Binding-site contacts:
Ligand atom O3S contacts residue PRO4 of chain 2.B at 3.4 Å.
Ligand atom C7 contacts residue PRO4 of chain 2.A at 4.0 Å (hydrophobic).
Ligand atom C9 contacts residue PHE8 of chain 2.A at 3.5 Å (hydrophobic).
Ligand atom O1S contacts residue LEU7 of chain 2.B at 2.9 Å (h-bond).
Ligand atom O4 contacts residue LEU7 of chain 2.B at 2.9 Å (h-bond).
Ligand atom C10 contacts residue GLN65 of chain 2.B at 3.7 Å.
Ligand atom O4 contacts residue GLY6 of chain 2.B at 3.9 Å.
Ligand atom C6 contacts residue LEU7 of chain 2.A at 3.6 Å (hydrophobic).
Ligand atom O3S contacts residue GLN65 of chain 2.A at 4.0 Å.
Ligand atom C8 contacts residue GLN65 of chain 2.B at 3.0 Å.
Ligand atom S contacts residue THR5 of chain 2.B at 3.3 Å (h-bond).
Ligand atom C10 contacts residue GLN65 of chain 2.A at 3.2 Å.
Ligand atom C9 contacts residue GLN65 of chain 2.A at 3.6 Å.
Ligand atom C3 contacts residue LEU7 of chain 4.A at 4.2 Å (hydrophobic).
Ligand atom O3S contacts residue THR5 of chain 2.B at 2.9 Å (h-bond).
Ligand atom O4 contacts residue PHE8 of chain 2.B at 2.6 Å (h-bond).
Ligand atom S contacts residue PHE8 of chain 2.B at 3.9 Å.
Ligand atom C1 contacts residue GLN65 of chain 2.A at 4.2 Å.
Ligand atom O4 contacts residue THR5 of chain 2.B at 3.3 Å (h-bond).
Ligand atom C7 contacts residue GLN65 of chain 2.B at 4.1 Å.
Ligand atom C3 contacts residue LEU7 of chain 2.A at 3.7 Å (hydrophobic).
Ligand atom S contacts residue PRO4 of chain 2.B at 4.3 Å.
Ligand atom C11 contacts residue GLN65 of chain 2.A at 3.4 Å.
Ligand atom O2S contacts residue GLN65 of chain 2.A at 3.9 Å.
Ligand atom O1S contacts residue GLY6 of chain 2.B at 3.6 Å.
Ligand atom C5 contacts residue LEU7 of chain 2.A at 4.1 Å (hydrophobic).
Ligand atom O2S contacts residue LEU7 of chain 2.B at 4.2 Å.
Ligand atom S contacts residue LEU7 of chain 2.B at 3.5 Å (h-bond).
Ligand atom O2S contacts residue PHE8 of chain 2.B at 3.7 Å.
Ligand atom C8 contacts residue PHE8 of chain 2.A at 3.9 Å (hydrophobic).
Ligand atom O1S contacts residue THR5 of chain 2.B at 3.3 Å (h-bond).
Ligand atom C9 contacts residue GLN65 of chain 2.B at 3.8 Å.
Ligand atom O4 contacts residue PRO4 of chain 2.B at 3.7 Å.
Ligand atom C2 contacts residue LEU7 of chain 2.A at 3.7 Å (hydrophobic).
Ligand atom C12 contacts residue GLN65 of chain 2.A at 3.2 Å.
Ligand atom O1S contacts residue LEU7 of chain 1.B at 4.3 Å.
Ligand atom C7 contacts residue PHE8 of chain 2.A at 3.3 Å (hydrophobic).
Ligand atom C1 contacts residue LEU7 of chain 2.B at 3.8 Å (hydrophobic).
Ligand atom C1 contacts residue PHE8 of chain 2.B at 4.0 Å (hydrophobic).
Ligand atom C6 contacts residue PHE8 of chain 2.A at 3.3 Å (hydrophobic).

Sequence of chain 1.B:
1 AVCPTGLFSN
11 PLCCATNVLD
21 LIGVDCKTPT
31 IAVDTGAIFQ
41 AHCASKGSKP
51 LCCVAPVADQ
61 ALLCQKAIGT

Sequence of chain 4.A:
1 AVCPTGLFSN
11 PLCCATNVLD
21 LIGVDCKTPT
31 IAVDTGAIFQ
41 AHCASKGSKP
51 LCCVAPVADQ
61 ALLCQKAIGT

Sequence of chain 2.A:
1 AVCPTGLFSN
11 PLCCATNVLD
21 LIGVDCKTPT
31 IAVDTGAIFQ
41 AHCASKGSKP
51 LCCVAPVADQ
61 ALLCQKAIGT

Sequence of chain 2.B:
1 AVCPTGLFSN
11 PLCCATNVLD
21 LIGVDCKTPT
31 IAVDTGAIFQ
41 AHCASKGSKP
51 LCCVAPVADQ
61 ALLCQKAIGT

The protein below binds the small molecule below.
Small molecule (SMILES): CCCCCCCCCCCCOS(=O)(=O)O